Sequence of chain 1.A:
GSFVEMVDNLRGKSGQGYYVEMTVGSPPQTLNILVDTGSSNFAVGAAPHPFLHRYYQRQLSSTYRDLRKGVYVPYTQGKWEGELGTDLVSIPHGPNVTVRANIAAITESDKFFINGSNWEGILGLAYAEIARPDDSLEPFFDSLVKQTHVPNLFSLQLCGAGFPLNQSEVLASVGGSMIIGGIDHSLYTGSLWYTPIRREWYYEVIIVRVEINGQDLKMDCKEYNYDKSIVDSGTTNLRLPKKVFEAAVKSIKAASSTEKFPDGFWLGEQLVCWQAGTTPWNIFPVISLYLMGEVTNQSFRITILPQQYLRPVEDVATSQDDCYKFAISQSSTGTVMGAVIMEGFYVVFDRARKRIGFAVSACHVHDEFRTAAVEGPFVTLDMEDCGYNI

Binding-site contacts:
Ligand atom C25 contacts residue ASP232 of chain 1.A at 3.4 Å.
Ligand atom C13 contacts residue GLY234 of chain 1.A at 3.5 Å.
Ligand atom C29 contacts residue ILE230 of chain 1.A at 3.5 Å (hydrophobic).
Ligand atom C36 contacts residue TYR202 of chain 1.A at 3.0 Å (hydrophobic).
Ligand atom C11 contacts residue GLN77 of chain 1.A at 3.6 Å.
Ligand atom C28 contacts residue TYR202 of chain 1.A at 3.5 Å (hydrophobic).
Ligand atom F1 contacts residue GLY78 of chain 1.A at 3.4 Å.
Ligand atom O1 contacts residue THR236 of chain 1.A at 2.8 Å (h-bond).
Ligand atom O3 contacts residue ASP36 of chain 1.A at 2.6 Å (salt-bridge).
Ligand atom O3 contacts residue SER39 of chain 1.A at 3.6 Å.
Ligand atom O2 contacts residue THR76 of chain 1.A at 3.1 Å (h-bond).
Ligand atom C29 contacts residue GLY38 of chain 1.A at 3.4 Å.
Ligand atom C34 contacts residue ILE130 of chain 1.A at 3.4 Å (hydrophobic).
Ligand atom C18 contacts residue ASP36 of chain 1.A at 3.4 Å.
Ligand atom C17 contacts residue ASP36 of chain 1.A at 3.6 Å.
Ligand atom F1 contacts residue PHE112 of chain 1.A at 3.2 Å.
Ligand atom C28 contacts residue GLY38 of chain 1.A at 3.3 Å.
Ligand atom C24 contacts residue LEU34 of chain 1.A at 3.6 Å (hydrophobic).
Ligand atom N3 contacts residue GLY38 of chain 1.A at 3.1 Å (h-bond).
Ligand atom C5 contacts residue GLN77 of chain 1.A at 3.5 Å.
Ligand atom O3 contacts residue GLY38 of chain 1.A at 3.3 Å (h-bond).
Ligand atom C24 contacts residue GLY234 of chain 1.A at 3.4 Å.
Ligand atom C12 contacts residue GLY15 of chain 1.A at 3.3 Å.
Ligand atom C4 contacts residue GLN77 of chain 1.A at 3.4 Å.
Ligand atom C10 contacts residue GLN77 of chain 1.A at 3.6 Å.
Ligand atom C8 contacts residue GLY15 of chain 1.A at 3.2 Å.
Ligand atom C8 contacts residue THR236 of chain 1.A at 3.2 Å.
Ligand atom C29 contacts residue ASP232 of chain 1.A at 3.2 Å.
Ligand atom C21 contacts residue PHE112 of chain 1.A at 3.6 Å (hydrophobic).
Ligand atom N3 contacts residue ASP232 of chain 1.A at 2.6 Å (salt-bridge).
Ligand atom O4 contacts residue THR76 of chain 1.A at 2.9 Å (h-bond).
Ligand atom C3 contacts residue GLY234 of chain 1.A at 3.5 Å.
Ligand atom F2 contacts residue TRP119 of chain 1.A at 3.4 Å.
Ligand atom N2 contacts residue GLY234 of chain 1.A at 3.0 Å (h-bond).
Ligand atom C35 contacts residue TYR202 of chain 1.A at 3.5 Å (hydrophobic).
Ligand atom O4 contacts residue TYR75 of chain 1.A at 3.2 Å.
Ligand atom O3 contacts residue TYR75 of chain 1.A at 3.6 Å.
Ligand atom O2 contacts residue TYR75 of chain 1.A at 3.6 Å.
Ligand atom C18 contacts residue GLY234 of chain 1.A at 3.6 Å.
Ligand atom O2 contacts residue GLN77 of chain 1.A at 2.9 Å (h-bond).

The protein below binds the small molecule below.
Small molecule (SMILES): CCCN(CCC)C(=O)c1cc(C)cc(C(=O)N[C@@H](Cc2cc(F)cc(F)c2)[C@H](O)[C@@H]2NCCN(Cc3ccccc3)C2=O)c1